This small molecule binds to this protein.
Small molecule (SMILES): Cc1cc2c(cc1C)N(C[C@H](O)[C@H](O)[C@H](O)COP(=O)(O)O)C1=NC(=O)NC(=O)[C@@H]1N2

Binding-site contacts:
Ligand atom C8M contacts residue ILE93 of chain 1.B at 3.5 Å (hydrophobic).
Ligand atom C4A contacts residue CYS73 of chain 1.B at 2.7 Å (hydrophobic).
Ligand atom O1P contacts residue ARG86 of chain 1.B at 2.6 Å (salt-bridge).
Ligand atom C2 contacts residue ASN105 of chain 1.B at 3.1 Å.
Ligand atom C6 contacts residue GLN136 of chain 1.B at 3.5 Å.
Ligand atom O3P contacts residue ARG90 of chain 1.B at 2.6 Å (salt-bridge).
Ligand atom P contacts residue ARG86 of chain 1.B at 3.4 Å.
Ligand atom N5 contacts residue GLN136 of chain 1.B at 2.8 Å (h-bond).
Ligand atom C9 contacts residue ILE119 of chain 1.B at 3.4 Å (hydrophobic).
Ligand atom O3P contacts residue ARG86 of chain 1.B at 3.3 Å (salt-bridge).
Ligand atom C10 contacts residue LEU117 of chain 1.B at 3.4 Å (hydrophobic).
Ligand atom C4' contacts residue GLN77 of chain 1.B at 3.3 Å.
Ligand atom N10 contacts residue CYS73 of chain 1.B at 3.6 Å.
Ligand atom C2' contacts residue ARG74 of chain 1.B at 3.5 Å.
Ligand atom N3 contacts residue ASN115 of chain 1.B at 3.3 Å (h-bond).
Ligand atom O2' contacts residue CYS73 of chain 1.B at 3.0 Å.
Ligand atom O1P contacts residue ARG74 of chain 1.B at 2.8 Å (salt-bridge).
Ligand atom O2P contacts residue ARG74 of chain 1.B at 3.1 Å (salt-bridge).
Ligand atom O2 contacts residue ASN105 of chain 1.B at 2.8 Å (h-bond).
Ligand atom N3 contacts residue CYS73 of chain 1.B at 3.2 Å (h-bond).
Ligand atom C9A contacts residue LEU117 of chain 1.B at 3.5 Å (hydrophobic).
Ligand atom N1 contacts residue LEU103 of chain 1.B at 3.6 Å.
Ligand atom O4' contacts residue GLN77 of chain 1.B at 2.3 Å (h-bond).
Ligand atom N3 contacts residue ASN105 of chain 1.B at 2.7 Å (h-bond).
Ligand atom O4' contacts residue ARG86 of chain 1.B at 3.3 Å (salt-bridge).
Ligand atom C4 contacts residue CYS73 of chain 1.B at 2.8 Å (hydrophobic).
Ligand atom O2' contacts residue ARG74 of chain 1.B at 3.0 Å (salt-bridge).
Ligand atom O4 contacts residue GLN136 of chain 1.B at 3.0 Å (h-bond).
Ligand atom N5 contacts residue LEU117 of chain 1.B at 3.3 Å.
Ligand atom C4 contacts residue ASN115 of chain 1.B at 3.2 Å.
Ligand atom C8 contacts residue ILE119 of chain 1.B at 3.4 Å (hydrophobic).
Ligand atom N10 contacts residue LEU117 of chain 1.B at 3.5 Å.
Ligand atom O4 contacts residue CYS73 of chain 1.B at 3.3 Å (h-bond).
Ligand atom O2' contacts residue ASP72 of chain 1.B at 2.6 Å (salt-bridge).
Ligand atom C8M contacts residue SER48 of chain 1.B at 3.7 Å.
Ligand atom O4 contacts residue ASN115 of chain 1.B at 2.8 Å (h-bond).
Ligand atom C5A contacts residue GLN136 of chain 1.B at 3.6 Å.
Ligand atom O2 contacts residue GLN77 of chain 1.B at 3.5 Å.
Ligand atom C10 contacts residue CYS73 of chain 1.B at 3.4 Å (hydrophobic).
Ligand atom C5A contacts residue LEU117 of chain 1.B at 3.5 Å (hydrophobic).

Sequence of chain 1.B:
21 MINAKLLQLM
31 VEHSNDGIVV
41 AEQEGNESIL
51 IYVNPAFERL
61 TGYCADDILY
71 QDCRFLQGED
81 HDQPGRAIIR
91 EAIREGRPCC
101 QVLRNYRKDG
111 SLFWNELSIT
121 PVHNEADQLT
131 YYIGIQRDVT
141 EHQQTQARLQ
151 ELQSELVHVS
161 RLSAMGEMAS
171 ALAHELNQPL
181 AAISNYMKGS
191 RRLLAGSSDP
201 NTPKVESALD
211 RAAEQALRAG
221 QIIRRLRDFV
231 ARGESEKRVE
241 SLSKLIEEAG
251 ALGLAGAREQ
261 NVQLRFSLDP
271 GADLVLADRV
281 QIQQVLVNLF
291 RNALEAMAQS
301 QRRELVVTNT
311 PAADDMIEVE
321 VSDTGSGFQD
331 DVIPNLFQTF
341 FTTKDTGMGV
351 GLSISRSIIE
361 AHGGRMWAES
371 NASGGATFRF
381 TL